Sequence of chain 1.B:
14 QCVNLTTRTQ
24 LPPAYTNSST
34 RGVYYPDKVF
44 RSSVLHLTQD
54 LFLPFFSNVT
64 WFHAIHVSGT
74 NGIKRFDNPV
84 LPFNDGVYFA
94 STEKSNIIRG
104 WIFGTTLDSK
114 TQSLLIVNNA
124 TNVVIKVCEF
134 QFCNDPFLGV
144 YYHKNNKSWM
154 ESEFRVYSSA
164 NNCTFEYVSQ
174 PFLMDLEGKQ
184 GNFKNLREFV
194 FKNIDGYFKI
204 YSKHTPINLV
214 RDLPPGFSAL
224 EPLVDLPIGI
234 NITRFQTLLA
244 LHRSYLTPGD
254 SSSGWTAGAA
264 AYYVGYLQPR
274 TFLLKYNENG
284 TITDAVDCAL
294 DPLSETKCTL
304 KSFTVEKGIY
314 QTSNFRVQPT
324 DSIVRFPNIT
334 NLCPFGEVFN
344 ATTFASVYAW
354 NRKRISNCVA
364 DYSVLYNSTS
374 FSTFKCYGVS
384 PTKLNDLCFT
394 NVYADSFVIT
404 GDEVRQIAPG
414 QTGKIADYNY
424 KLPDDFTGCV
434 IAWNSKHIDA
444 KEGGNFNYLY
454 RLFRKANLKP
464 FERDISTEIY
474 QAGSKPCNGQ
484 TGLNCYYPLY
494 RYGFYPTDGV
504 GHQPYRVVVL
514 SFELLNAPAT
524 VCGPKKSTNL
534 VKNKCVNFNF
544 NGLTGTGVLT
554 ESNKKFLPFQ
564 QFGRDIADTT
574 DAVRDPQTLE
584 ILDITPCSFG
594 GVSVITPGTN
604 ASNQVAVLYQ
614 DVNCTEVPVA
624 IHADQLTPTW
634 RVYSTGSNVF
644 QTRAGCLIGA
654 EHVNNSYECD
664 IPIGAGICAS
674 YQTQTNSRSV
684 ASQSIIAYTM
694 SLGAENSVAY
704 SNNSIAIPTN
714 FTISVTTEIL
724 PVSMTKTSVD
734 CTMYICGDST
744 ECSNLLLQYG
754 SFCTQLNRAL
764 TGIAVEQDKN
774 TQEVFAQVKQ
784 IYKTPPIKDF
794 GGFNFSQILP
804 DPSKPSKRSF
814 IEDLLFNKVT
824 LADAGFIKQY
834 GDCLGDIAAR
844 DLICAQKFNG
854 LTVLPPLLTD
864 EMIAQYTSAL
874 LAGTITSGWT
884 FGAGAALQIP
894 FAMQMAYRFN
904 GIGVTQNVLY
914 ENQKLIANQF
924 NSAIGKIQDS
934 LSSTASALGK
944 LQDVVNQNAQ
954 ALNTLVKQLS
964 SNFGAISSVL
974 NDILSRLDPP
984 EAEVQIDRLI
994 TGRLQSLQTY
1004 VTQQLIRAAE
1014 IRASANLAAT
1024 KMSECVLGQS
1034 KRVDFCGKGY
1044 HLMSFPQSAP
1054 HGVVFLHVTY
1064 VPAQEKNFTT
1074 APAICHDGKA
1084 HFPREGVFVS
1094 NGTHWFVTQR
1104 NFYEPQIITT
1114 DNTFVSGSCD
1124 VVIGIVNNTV

This protein binds this small molecule.
Small molecule (SMILES): CC(=O)N[C@@H]1[C@@H](O)[C@H](O)[C@@H](CO)O[C@H]1O

Binding-site contacts:
Ligand atom C2 contacts residue ASN17 of chain 1.B at 2.4 Å.
Ligand atom O5 contacts residue VAL16 of chain 1.B at 4.4 Å.
Ligand atom C1 contacts residue ASN137 of chain 1.B at 4.2 Å.
Ligand atom C5 contacts residue ASN17 of chain 1.B at 3.7 Å.
Ligand atom C2 contacts residue ASN137 of chain 1.B at 3.3 Å.
Ligand atom C7 contacts residue ASN17 of chain 1.B at 3.2 Å.
Ligand atom C4 contacts residue ASN17 of chain 1.B at 4.2 Å.
Ligand atom O7 contacts residue ASN17 of chain 1.B at 3.3 Å (h-bond).
Ligand atom O7 contacts residue ASN137 of chain 1.B at 2.9 Å (h-bond).
Ligand atom O5 contacts residue ASN17 of chain 1.B at 2.4 Å (h-bond).
Ligand atom O6 contacts residue CYS15 of chain 1.B at 2.5 Å (h-bond).
Ligand atom O3 contacts residue ASN137 of chain 1.B at 3.8 Å.
Ligand atom C7 contacts residue ASN137 of chain 1.B at 3.8 Å.
Ligand atom C4 contacts residue ASN137 of chain 1.B at 4.1 Å.
Ligand atom C1 contacts residue ASN17 of chain 1.B at 1.4 Å.
Ligand atom C8 contacts residue ASN17 of chain 1.B at 4.3 Å.
Ligand atom C6 contacts residue CYS15 of chain 1.B at 3.3 Å (hydrophobic).
Ligand atom O6 contacts residue VAL16 of chain 1.B at 3.2 Å.
Ligand atom O5 contacts residue ASN137 of chain 1.B at 4.3 Å.
Ligand atom O6 contacts residue ASN17 of chain 1.B at 3.6 Å.
Ligand atom C3 contacts residue ASN17 of chain 1.B at 3.8 Å.
Ligand atom N2 contacts residue ASN17 of chain 1.B at 2.8 Å (h-bond).
Ligand atom N2 contacts residue ASN137 of chain 1.B at 4.0 Å.
Ligand atom C3 contacts residue ASN137 of chain 1.B at 3.9 Å.